Binding-site contacts:
Ligand atom C8 contacts residue ASN212 of chain 1.E at 4.1 Å.
Ligand atom O4 contacts residue ASN212 of chain 1.E at 3.0 Å (h-bond).
Ligand atom O4 contacts residue LYS213 of chain 1.E at 3.6 Å (salt-bridge).
Ligand atom C1 contacts residue ASN212 of chain 1.E at 4.0 Å.
Ligand atom C8 contacts residue LYS213 of chain 1.E at 3.7 Å.
Ligand atom O6 contacts residue ASN212 of chain 1.E at 4.5 Å.
Ligand atom C8 contacts residue PRO27 of chain 1.P at 4.0 Å (hydrophobic).
Ligand atom N2 contacts residue ASN212 of chain 1.E at 3.9 Å.
Ligand atom N2 contacts residue LYS213 of chain 1.E at 4.4 Å.
Ligand atom O3 contacts residue SER64 of chain 1.P at 4.5 Å.
Ligand atom C7 contacts residue ASN212 of chain 1.E at 4.5 Å.
Ligand atom C4 contacts residue ASN212 of chain 1.E at 4.0 Å.
Ligand atom C5 contacts residue ASN212 of chain 1.E at 3.8 Å.

A protein and the small-molecule ligand that binds it are described below.
Small molecule (SMILES): CC(=O)N[C@@H]1[C@@H](O)[C@H](O)[C@@H](CO)O[C@H]1O

Sequence of chain 1.E:
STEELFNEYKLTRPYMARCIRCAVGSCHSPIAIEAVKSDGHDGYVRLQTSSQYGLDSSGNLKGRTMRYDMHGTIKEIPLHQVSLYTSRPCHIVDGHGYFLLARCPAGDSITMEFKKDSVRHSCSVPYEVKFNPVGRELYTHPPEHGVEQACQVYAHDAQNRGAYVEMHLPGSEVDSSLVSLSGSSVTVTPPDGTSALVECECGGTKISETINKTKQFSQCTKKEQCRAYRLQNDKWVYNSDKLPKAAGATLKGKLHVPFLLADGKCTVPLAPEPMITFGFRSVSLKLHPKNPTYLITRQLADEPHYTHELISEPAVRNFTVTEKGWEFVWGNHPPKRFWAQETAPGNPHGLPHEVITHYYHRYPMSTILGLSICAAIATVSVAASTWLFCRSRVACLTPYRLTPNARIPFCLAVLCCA

Sequence of chain 1.P:
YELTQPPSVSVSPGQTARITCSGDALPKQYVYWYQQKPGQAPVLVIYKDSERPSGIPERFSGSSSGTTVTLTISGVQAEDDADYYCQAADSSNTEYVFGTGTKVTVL